Sequence of chain 1.C:
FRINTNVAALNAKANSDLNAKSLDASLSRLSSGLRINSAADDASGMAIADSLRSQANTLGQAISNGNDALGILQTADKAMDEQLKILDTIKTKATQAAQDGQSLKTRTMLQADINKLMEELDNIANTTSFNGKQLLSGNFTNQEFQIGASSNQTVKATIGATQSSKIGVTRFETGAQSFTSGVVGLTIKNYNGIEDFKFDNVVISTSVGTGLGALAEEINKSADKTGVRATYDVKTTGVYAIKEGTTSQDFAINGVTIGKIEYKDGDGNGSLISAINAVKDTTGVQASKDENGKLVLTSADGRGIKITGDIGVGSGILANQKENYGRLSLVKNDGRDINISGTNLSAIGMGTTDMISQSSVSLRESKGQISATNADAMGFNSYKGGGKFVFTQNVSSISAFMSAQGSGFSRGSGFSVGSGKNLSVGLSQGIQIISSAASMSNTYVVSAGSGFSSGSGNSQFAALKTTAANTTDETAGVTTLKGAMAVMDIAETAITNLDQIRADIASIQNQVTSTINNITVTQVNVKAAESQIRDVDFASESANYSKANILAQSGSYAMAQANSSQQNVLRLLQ

The protein below binds the small molecule below.
Small molecule (SMILES): C[C@H](O)[C@H](N)[C@@H]1O[C@](O)(C(=O)O)C[C@H](O)[C@@H]1N

Binding-site contacts:
Ligand atom O1A contacts residue SER348 of chain 1.C at 2.1 Å (h-bond).
Ligand atom C2 contacts residue SER348 of chain 1.C at 1.4 Å.
Ligand atom C7 contacts residue THR182 of chain 1.C at 4.5 Å.
Ligand atom O8 contacts residue SER348 of chain 1.C at 4.4 Å.
Ligand atom C4 contacts residue SER348 of chain 1.C at 3.7 Å.
Ligand atom C1 contacts residue SER348 of chain 1.C at 1.6 Å.
Ligand atom C2 contacts residue ALA349 of chain 1.C at 4.5 Å (hydrophobic).
Ligand atom C5 contacts residue SER348 of chain 1.C at 4.2 Å.
Ligand atom C4 contacts residue THR182 of chain 1.C at 4.1 Å.
Ligand atom N7 contacts residue THR182 of chain 1.C at 4.3 Å.
Ligand atom C8 contacts residue THR182 of chain 1.C at 4.4 Å.
Ligand atom O1A contacts residue ASN346 of chain 1.C at 2.8 Å (h-bond).
Ligand atom C6 contacts residue SER348 of chain 1.C at 3.5 Å.
Ligand atom C4 contacts residue SER183 of chain 1.C at 3.6 Å.
Ligand atom O1A contacts residue LEU347 of chain 1.C at 3.5 Å (h-bond).
Ligand atom C2 contacts residue ASN346 of chain 1.C at 3.9 Å.
Ligand atom C4 contacts residue ASN346 of chain 1.C at 4.3 Å.
Ligand atom C3 contacts residue SER183 of chain 1.C at 4.2 Å.
Ligand atom O1A contacts residue ALA349 of chain 1.C at 4.3 Å.
Ligand atom C3 contacts residue SER348 of chain 1.C at 2.7 Å.
Ligand atom C2 contacts residue THR182 of chain 1.C at 4.5 Å.
Ligand atom C1 contacts residue ASN346 of chain 1.C at 3.7 Å.
Ligand atom O6 contacts residue SER348 of chain 1.C at 2.5 Å (h-bond).
Ligand atom C5 contacts residue THR182 of chain 1.C at 4.3 Å.
Ligand atom O1B contacts residue SER348 of chain 1.C at 2.5 Å (h-bond).
Ligand atom O4 contacts residue ASN346 of chain 1.C at 4.5 Å.
Ligand atom O8 contacts residue THR182 of chain 1.C at 3.4 Å.
Ligand atom C6 contacts residue THR182 of chain 1.C at 3.9 Å.
Ligand atom C3 contacts residue ASN346 of chain 1.C at 3.2 Å.
Ligand atom O4 contacts residue SER183 of chain 1.C at 3.3 Å (h-bond).